The protein below binds the small molecule below.
Small molecule (SMILES): CC(=O)N[C@@H]1[C@@H](O)[C@H](O[C@@H]2O[C@H](CO[C@]3(C(=O)O)C[C@H](O)[C@@H](NC(C)=O)[C@H]([C@H](O)[C@H](O)CO)O3)[C@H](O)[C@H](O)[C@H]2O)[C@@H](CO)O[C@H]1O

Sequence of chain 43.A:
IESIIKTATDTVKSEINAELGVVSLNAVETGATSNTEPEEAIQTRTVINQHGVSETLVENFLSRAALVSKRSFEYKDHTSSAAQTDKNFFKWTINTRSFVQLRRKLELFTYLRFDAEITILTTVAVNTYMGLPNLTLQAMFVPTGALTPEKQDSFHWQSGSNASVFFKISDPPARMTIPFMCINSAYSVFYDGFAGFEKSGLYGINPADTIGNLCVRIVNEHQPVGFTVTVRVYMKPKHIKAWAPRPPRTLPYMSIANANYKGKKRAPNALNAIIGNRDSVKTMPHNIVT

Binding-site contacts:
Ligand atom C4 contacts residue ASP91 of chain 43.B at 3.4 Å.
Ligand atom C10 contacts residue ASN275 of chain 43.A at 3.2 Å.
Ligand atom O4 contacts residue ARG95 of chain 43.B at 3.3 Å (salt-bridge).
Ligand atom O4 contacts residue ASN275 of chain 43.A at 2.8 Å (h-bond).
Ligand atom C11 contacts residue ASP232 of chain 43.B at 3.4 Å.
Ligand atom C4 contacts residue ASP232 of chain 43.B at 3.5 Å.
Ligand atom C5 contacts residue PRO231 of chain 43.B at 3.4 Å (hydrophobic).
Ligand atom C4 contacts residue PRO274 of chain 43.A at 3.8 Å (hydrophobic).
Ligand atom C3 contacts residue ARG104 of chain 43.B at 3.8 Å.
Ligand atom C11 contacts residue PRO231 of chain 43.B at 3.5 Å (hydrophobic).
Ligand atom O4 contacts residue ASP232 of chain 43.B at 2.9 Å (salt-bridge).
Ligand atom O6 contacts residue ASP91 of chain 43.B at 3.2 Å.
Ligand atom O3 contacts residue PRO274 of chain 43.A at 3.6 Å.
Ligand atom C10 contacts residue PRO231 of chain 43.B at 3.5 Å (hydrophobic).
Ligand atom C10 contacts residue LYS270 of chain 43.A at 3.6 Å.
Ligand atom C4 contacts residue ARG104 of chain 43.B at 3.7 Å.
Ligand atom C11 contacts residue ILE233 of chain 43.B at 3.5 Å (hydrophobic).
Ligand atom N5 contacts residue PRO231 of chain 43.B at 2.6 Å (h-bond).
Ligand atom C10 contacts residue ASP232 of chain 43.B at 3.6 Å.
Ligand atom O4 contacts residue ASP91 of chain 43.B at 2.4 Å (salt-bridge).
Ligand atom C3 contacts residue PRO274 of chain 43.A at 3.7 Å (hydrophobic).
Ligand atom C3 contacts residue ARG95 of chain 43.B at 3.8 Å.
Ligand atom O7 contacts residue ASN180 of chain 43.B at 3.2 Å (h-bond).
Ligand atom C5 contacts residue ASN275 of chain 43.A at 3.5 Å.
Ligand atom C11 contacts residue GLY234 of chain 43.B at 3.7 Å.
Ligand atom C7 contacts residue ASN180 of chain 43.B at 3.5 Å.
Ligand atom O1B contacts residue ARG104 of chain 43.B at 2.4 Å (salt-bridge).
Ligand atom O10 contacts residue ASN275 of chain 43.A at 2.7 Å (h-bond).
Ligand atom O4 contacts residue PRO231 of chain 43.B at 3.8 Å.
Ligand atom C8 contacts residue ASN180 of chain 43.B at 3.0 Å.
Ligand atom O7 contacts residue LYS270 of chain 43.A at 3.4 Å (salt-bridge).
Ligand atom C4 contacts residue ASN275 of chain 43.A at 3.7 Å.
Ligand atom C4 contacts residue PRO231 of chain 43.B at 3.4 Å (hydrophobic).
Ligand atom O3 contacts residue GLY282 of chain 43.A at 3.3 Å.
Ligand atom O7 contacts residue PRO274 of chain 43.A at 3.5 Å.
Ligand atom C1 contacts residue ARG104 of chain 43.B at 3.4 Å.
Ligand atom O1B contacts residue ASP91 of chain 43.B at 3.8 Å.
Ligand atom N5 contacts residue ASN275 of chain 43.A at 3.5 Å (h-bond).
Ligand atom O6 contacts residue PRO274 of chain 43.A at 3.8 Å.
Ligand atom O10 contacts residue LYS270 of chain 43.A at 3.0 Å (salt-bridge).

Sequence of chain 43.B:
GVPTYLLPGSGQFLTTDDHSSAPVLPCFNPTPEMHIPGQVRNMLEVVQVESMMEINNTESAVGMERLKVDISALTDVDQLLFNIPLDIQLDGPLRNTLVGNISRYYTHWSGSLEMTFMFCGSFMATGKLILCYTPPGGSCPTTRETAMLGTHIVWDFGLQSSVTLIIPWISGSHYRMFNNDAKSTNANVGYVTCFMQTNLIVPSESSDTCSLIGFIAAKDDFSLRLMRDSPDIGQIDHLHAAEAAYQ